Binding-site contacts:
Ligand atom C4 contacts residue GLY27 of chain 1.B at 3.6 Å.
Ligand atom O4 contacts residue ASP29 of chain 1.B at 3.1 Å (salt-bridge).
Ligand atom O2 contacts residue GLY49 of chain 1.A at 3.6 Å.
Ligand atom OE1 contacts residue ASP29 of chain 1.B at 3.1 Å (salt-bridge).
Ligand atom N6 contacts residue ASP29 of chain 1.B at 3.1 Å (salt-bridge).
Ligand atom C5 contacts residue GLY48 of chain 1.B at 3.6 Å.
Ligand atom O4 contacts residue ALA28 of chain 1.B at 3.5 Å.
Ligand atom N6 contacts residue ASP30 of chain 1.B at 3.5 Å (salt-bridge).
Ligand atom N5 contacts residue GLY48 of chain 1.B at 2.8 Å (h-bond).
Ligand atom N1 contacts residue GLY48 of chain 1.A at 2.9 Å (h-bond).
Ligand atom CB contacts residue ASP29 of chain 1.A at 3.2 Å.
Ligand atom CB2 contacts residue GLY27 of chain 1.A at 3.5 Å.
Ligand atom O4 contacts residue GLY27 of chain 1.B at 3.4 Å (h-bond).
Ligand atom CG21 contacts residue ILE50 of chain 1.B at 3.5 Å (hydrophobic).
Ligand atom NH1 contacts residue VAL82 of chain 1.A at 3.1 Å.
Ligand atom CB3 contacts residue ASP25 of chain 1.A at 3.5 Å.
Ligand atom CA4 contacts residue GLY48 of chain 1.B at 3.4 Å.
Ligand atom C3 contacts residue ASP25 of chain 1.A at 3.5 Å.
Ligand atom CA5 contacts residue ASP29 of chain 1.B at 3.5 Å.
Ligand atom O1 contacts residue ALA28 of chain 1.A at 3.4 Å.
Ligand atom CG2 contacts residue ASP29 of chain 1.A at 3.3 Å.
Ligand atom C3 contacts residue ASP25 of chain 1.B at 3.1 Å.
Ligand atom O5 contacts residue GLY48 of chain 1.B at 3.0 Å (h-bond).
Ligand atom NE2 contacts residue ASP30 of chain 1.B at 2.9 Å (salt-bridge).
Ligand atom N2 contacts residue GLY27 of chain 1.A at 2.9 Å (h-bond).
Ligand atom CA3 contacts residue ASP25 of chain 1.A at 3.3 Å.
Ligand atom CA3 contacts residue GLY27 of chain 1.B at 3.4 Å.
Ligand atom O contacts residue VAL82 of chain 1.B at 3.4 Å.
Ligand atom OE1 contacts residue ALA28 of chain 1.B at 3.6 Å.
Ligand atom O1 contacts residue ASP29 of chain 1.A at 3.0 Å (salt-bridge).
Ligand atom N3 contacts residue ASP25 of chain 1.A at 2.8 Å (salt-bridge).
Ligand atom NE2 contacts residue ILE47 of chain 1.B at 3.6 Å.
Ligand atom OE1 contacts residue ASP30 of chain 1.B at 2.9 Å (salt-bridge).
Ligand atom CB2 contacts residue ASP25 of chain 1.B at 3.3 Å.
Ligand atom CA2 contacts residue GLY27 of chain 1.A at 3.6 Å.
Ligand atom N4 contacts residue GLY27 of chain 1.B at 3.0 Å (h-bond).
Ligand atom O1 contacts residue GLY27 of chain 1.A at 3.4 Å (h-bond).
Ligand atom N contacts residue GLY48 of chain 1.A at 3.0 Å (h-bond).
Ligand atom CH3 contacts residue GLY48 of chain 1.A at 3.5 Å.
Ligand atom O5 contacts residue ILE47 of chain 1.B at 3.6 Å.

The protein below binds the small molecule below.
Small molecule (SMILES): CCCC[C@@H](CN[C@@H](CCCC)C(=O)N[C@@H](CCC(N)=O)C(=O)N[C@@H](CCCNC(N)=[NH2+])C(N)=O)NC(=O)[C@@H](NC(=O)[C@@H](NC(C)=O)[C@@H](C)O)[C@@H](C)CC

Sequence of chain 1.A:
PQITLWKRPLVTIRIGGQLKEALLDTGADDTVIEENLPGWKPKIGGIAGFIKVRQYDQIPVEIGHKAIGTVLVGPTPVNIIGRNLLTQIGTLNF

Sequence of chain 1.B:
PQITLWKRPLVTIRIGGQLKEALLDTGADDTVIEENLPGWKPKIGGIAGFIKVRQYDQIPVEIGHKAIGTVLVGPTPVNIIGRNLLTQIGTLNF